Sequence of chain 1.A:
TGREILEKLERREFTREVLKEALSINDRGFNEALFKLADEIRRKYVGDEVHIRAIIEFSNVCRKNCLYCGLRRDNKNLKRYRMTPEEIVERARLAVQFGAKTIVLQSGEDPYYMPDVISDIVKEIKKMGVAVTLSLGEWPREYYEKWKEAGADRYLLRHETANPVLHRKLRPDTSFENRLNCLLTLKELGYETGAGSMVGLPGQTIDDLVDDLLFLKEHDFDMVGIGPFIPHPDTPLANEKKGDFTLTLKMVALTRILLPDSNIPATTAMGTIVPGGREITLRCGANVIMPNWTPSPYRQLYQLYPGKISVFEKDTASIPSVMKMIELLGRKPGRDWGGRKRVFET

The protein below binds the small molecule below.
Small molecule (SMILES): C[C@@]1(C(=O)O)N[C@H](C(=O)O)CS1

Binding-site contacts:
Ligand atom OXT contacts residue THR279 of chain 1.A at 4.1 Å.
Ligand atom OXT contacts residue TYR316 of chain 1.A at 2.7 Å (h-bond).
Ligand atom SAK contacts residue GLN117 of chain 1.A at 3.6 Å.
Ligand atom OAA contacts residue THR278 of chain 1.A at 3.7 Å.
Ligand atom CB contacts residue 5X81 of chain 1.K at 0.4 Å.
Ligand atom SAK contacts residue SAH1 of chain 1.L at 4.0 Å.
Ligand atom O contacts residue THR279 of chain 1.A at 3.3 Å (h-bond).
Ligand atom CAB contacts residue MET301 of chain 1.A at 3.2 Å (hydrophobic).
Ligand atom C contacts residue THR279 of chain 1.A at 4.0 Å.
Ligand atom OAA contacts residue GLY236 of chain 1.A at 4.1 Å.
Ligand atom CAB contacts residue 5X81 of chain 1.K at 2.9 Å.
Ligand atom CAB contacts residue GLN117 of chain 1.A at 3.8 Å.
Ligand atom C contacts residue 5X81 of chain 1.K at 0.2 Å.
Ligand atom OXT contacts residue ALA280 of chain 1.A at 4.1 Å.
Ligand atom CAF contacts residue 5X81 of chain 1.K at 1.8 Å.
Ligand atom O contacts residue 5X81 of chain 1.K at 0.2 Å (h-bond).
Ligand atom O contacts residue THR278 of chain 1.A at 3.5 Å.
Ligand atom C contacts residue ALA280 of chain 1.A at 3.9 Å (hydrophobic).
Ligand atom SAK contacts residue 5X81 of chain 1.K at 0.6 Å (h-bond).
Ligand atom CB contacts residue SAH1 of chain 1.L at 3.8 Å.
Ligand atom O contacts residue TYR316 of chain 1.A at 3.5 Å (h-bond).
Ligand atom OAD contacts residue 5X81 of chain 1.K at 3.7 Å.
Ligand atom CAE contacts residue ARG169 of chain 1.A at 3.4 Å.
Ligand atom OAD contacts residue LEU167 of chain 1.A at 3.7 Å.
Ligand atom OAA contacts residue 5X81 of chain 1.K at 2.8 Å (h-bond).
Ligand atom CAF contacts residue ARG169 of chain 1.A at 3.9 Å.
Ligand atom CA contacts residue 5X81 of chain 1.K at 0.3 Å.
Ligand atom SAK contacts residue ARG169 of chain 1.A at 3.8 Å.
Ligand atom CB contacts residue ARG169 of chain 1.A at 4.2 Å.
Ligand atom N contacts residue 5X81 of chain 1.K at 0.5 Å (h-bond).
Ligand atom N contacts residue ARG169 of chain 1.A at 3.9 Å.
Ligand atom OXT contacts residue 5X81 of chain 1.K at 0.5 Å (h-bond).
Ligand atom O contacts residue ALA280 of chain 1.A at 3.0 Å (h-bond).
Ligand atom N contacts residue THR278 of chain 1.A at 4.3 Å.
Ligand atom OAA contacts residue ARG169 of chain 1.A at 2.3 Å (salt-bridge).
Ligand atom CAE contacts residue 5X81 of chain 1.K at 2.6 Å.
Ligand atom CB contacts residue LEU315 of chain 1.A at 4.1 Å (hydrophobic).
Ligand atom OAD contacts residue MET301 of chain 1.A at 3.8 Å.
Ligand atom CAB contacts residue ILE66 of chain 1.A at 3.7 Å (hydrophobic).
Ligand atom C contacts residue TYR316 of chain 1.A at 3.5 Å (hydrophobic).